The small molecule below binds the protein below.
Small molecule (SMILES): CC(=O)N[C@H]1[C@H](O[C@H]2[C@H](O)[C@@H](NC(C)=O)CO[C@@H]2CO)O[C@H](CO)[C@@H](O)[C@@H]1O

Sequence of chain 2.D:
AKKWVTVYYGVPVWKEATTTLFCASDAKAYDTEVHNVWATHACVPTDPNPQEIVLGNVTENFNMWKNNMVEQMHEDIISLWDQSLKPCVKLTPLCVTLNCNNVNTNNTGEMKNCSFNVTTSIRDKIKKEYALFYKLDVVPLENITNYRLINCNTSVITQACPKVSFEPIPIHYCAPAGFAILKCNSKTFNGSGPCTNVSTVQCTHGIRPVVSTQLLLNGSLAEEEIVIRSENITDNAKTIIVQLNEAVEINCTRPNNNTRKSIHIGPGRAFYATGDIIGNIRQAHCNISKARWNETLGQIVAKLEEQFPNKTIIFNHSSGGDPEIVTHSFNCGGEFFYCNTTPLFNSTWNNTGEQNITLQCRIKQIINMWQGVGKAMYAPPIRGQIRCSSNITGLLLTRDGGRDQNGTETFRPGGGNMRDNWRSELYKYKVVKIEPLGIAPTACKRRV

Binding-site contacts:
Ligand atom O5 contacts residue ILE338 of chain 2.D at 3.5 Å.
Ligand atom C8 contacts residue GLY452 of chain 2.D at 3.5 Å.
Ligand atom C3 contacts residue ILE338 of chain 2.D at 4.4 Å (hydrophobic).
Ligand atom C5 contacts residue ILE338 of chain 2.D at 3.8 Å (hydrophobic).
Ligand atom C8 contacts residue ARG451 of chain 2.D at 3.4 Å.
Ligand atom C4 contacts residue ASN317 of chain 2.D at 4.3 Å.
Ligand atom C5 contacts residue ASN317 of chain 2.D at 3.6 Å.
Ligand atom N2 contacts residue GLY452 of chain 2.D at 4.4 Å.
Ligand atom C1 contacts residue ILE338 of chain 2.D at 3.3 Å (hydrophobic).
Ligand atom O7 contacts residue ARG451 of chain 2.D at 4.0 Å.
Ligand atom C8 contacts residue ASN317 of chain 2.D at 3.7 Å.
Ligand atom O7 contacts residue GLY452 of chain 2.D at 4.5 Å.
Ligand atom N2 contacts residue ASN317 of chain 2.D at 2.9 Å (h-bond).
Ligand atom C7 contacts residue ASN317 of chain 2.D at 3.9 Å.
Ligand atom O5 contacts residue ASN317 of chain 2.D at 2.4 Å (h-bond).
Ligand atom C6 contacts residue ILE338 of chain 2.D at 3.8 Å (hydrophobic).
Ligand atom C3 contacts residue ASN317 of chain 2.D at 3.9 Å.
Ligand atom C1 contacts residue ASN317 of chain 2.D at 1.4 Å.
Ligand atom C7 contacts residue ARG451 of chain 2.D at 4.4 Å.
Ligand atom C8 contacts residue ASN318 of chain 2.D at 4.1 Å.
Ligand atom C2 contacts residue ILE338 of chain 2.D at 4.3 Å (hydrophobic).
Ligand atom C2 contacts residue ASN317 of chain 2.D at 2.5 Å.
Ligand atom C7 contacts residue GLY452 of chain 2.D at 4.0 Å.